Sequence of chain 1.C:
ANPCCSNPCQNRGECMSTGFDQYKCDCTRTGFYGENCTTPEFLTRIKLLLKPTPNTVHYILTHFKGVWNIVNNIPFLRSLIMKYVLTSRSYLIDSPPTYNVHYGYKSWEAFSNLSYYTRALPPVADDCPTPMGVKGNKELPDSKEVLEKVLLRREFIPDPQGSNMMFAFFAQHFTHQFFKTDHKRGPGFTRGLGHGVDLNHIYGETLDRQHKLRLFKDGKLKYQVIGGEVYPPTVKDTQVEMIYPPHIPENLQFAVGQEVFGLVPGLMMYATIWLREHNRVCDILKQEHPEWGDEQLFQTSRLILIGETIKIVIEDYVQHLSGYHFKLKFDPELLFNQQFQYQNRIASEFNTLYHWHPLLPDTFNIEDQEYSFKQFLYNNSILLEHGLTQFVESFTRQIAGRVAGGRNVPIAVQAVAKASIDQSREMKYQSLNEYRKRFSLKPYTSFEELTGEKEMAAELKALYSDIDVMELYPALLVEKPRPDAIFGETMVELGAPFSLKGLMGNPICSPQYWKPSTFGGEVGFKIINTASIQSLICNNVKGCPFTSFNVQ

Binding-site contacts:
Ligand atom C5 contacts residue PHE189 of chain 1.C at 3.9 Å (hydrophobic).
Ligand atom O7 contacts residue ASN113 of chain 1.C at 3.4 Å (h-bond).
Ligand atom O5 contacts residue ASN113 of chain 1.C at 2.4 Å (h-bond).
Ligand atom C3 contacts residue ASN113 of chain 1.C at 3.7 Å.
Ligand atom C1 contacts residue ASN113 of chain 1.C at 1.4 Å.
Ligand atom O5 contacts residue LEU207 of chain 1.D at 3.9 Å.
Ligand atom C7 contacts residue ASN113 of chain 1.C at 3.3 Å.
Ligand atom C8 contacts residue ASN113 of chain 1.C at 4.4 Å.
Ligand atom O3 contacts residue LEU207 of chain 1.D at 4.0 Å.
Ligand atom C4 contacts residue ASN113 of chain 1.C at 4.2 Å.
Ligand atom C1 contacts residue ARG185 of chain 1.C at 3.8 Å.
Ligand atom O5 contacts residue GLU109 of chain 1.C at 3.7 Å.
Ligand atom C2 contacts residue ASN113 of chain 1.C at 2.3 Å.
Ligand atom O6 contacts residue TYR116 of chain 1.C at 3.4 Å (h-bond).
Ligand atom C3 contacts residue LEU207 of chain 1.D at 4.3 Å (hydrophobic).
Ligand atom C5 contacts residue ASN113 of chain 1.C at 3.7 Å.
Ligand atom C1 contacts residue TYR116 of chain 1.C at 3.9 Å (hydrophobic).
Ligand atom C3 contacts residue ARG185 of chain 1.C at 3.9 Å.
Ligand atom O4 contacts residue ARG185 of chain 1.C at 2.8 Å (salt-bridge).
Ligand atom C2 contacts residue ARG185 of chain 1.C at 3.6 Å.
Ligand atom O6 contacts residue LEU207 of chain 1.D at 3.9 Å.
Ligand atom C4 contacts residue ARG185 of chain 1.C at 3.8 Å.
Ligand atom C6 contacts residue PHE189 of chain 1.C at 3.7 Å (hydrophobic).
Ligand atom C2 contacts residue GLU109 of chain 1.C at 4.2 Å.
Ligand atom C1 contacts residue GLU109 of chain 1.C at 3.7 Å.
Ligand atom C5 contacts residue ARG185 of chain 1.C at 4.2 Å.
Ligand atom O5 contacts residue TYR116 of chain 1.C at 3.3 Å.
Ligand atom C6 contacts residue LEU207 of chain 1.D at 4.1 Å (hydrophobic).
Ligand atom O7 contacts residue LEU207 of chain 1.D at 4.0 Å.
Ligand atom C5 contacts residue TYR116 of chain 1.C at 4.2 Å (hydrophobic).
Ligand atom C7 contacts residue ARG185 of chain 1.C at 4.2 Å.
Ligand atom N2 contacts residue ASN113 of chain 1.C at 2.8 Å (h-bond).
Ligand atom C8 contacts residue ARG185 of chain 1.C at 3.9 Å.
Ligand atom C4 contacts residue LEU207 of chain 1.D at 3.9 Å (hydrophobic).
Ligand atom N2 contacts residue ARG185 of chain 1.C at 3.3 Å (salt-bridge).
Ligand atom C8 contacts residue PHE189 of chain 1.C at 4.1 Å (hydrophobic).
Ligand atom C6 contacts residue TYR116 of chain 1.C at 3.4 Å (hydrophobic).
Ligand atom O5 contacts residue PHE189 of chain 1.C at 4.3 Å.
Ligand atom C5 contacts residue LEU207 of chain 1.D at 4.2 Å (hydrophobic).
Ligand atom C2 contacts residue LEU207 of chain 1.D at 4.3 Å (hydrophobic).

A small-molecule ligand and the protein it binds are described below.
Small molecule (SMILES): CC(=O)N[C@H]1[C@H](O[C@H]2[C@H](O)[C@@H](NC(C)=O)CO[C@@H]2CO)O[C@H](CO)[C@@H](O[C@@H]2O[C@H](CO)[C@@H](O)[C@H](O)[C@H]2NC(C)=O)[C@@H]1O

Sequence of chain 1.D:
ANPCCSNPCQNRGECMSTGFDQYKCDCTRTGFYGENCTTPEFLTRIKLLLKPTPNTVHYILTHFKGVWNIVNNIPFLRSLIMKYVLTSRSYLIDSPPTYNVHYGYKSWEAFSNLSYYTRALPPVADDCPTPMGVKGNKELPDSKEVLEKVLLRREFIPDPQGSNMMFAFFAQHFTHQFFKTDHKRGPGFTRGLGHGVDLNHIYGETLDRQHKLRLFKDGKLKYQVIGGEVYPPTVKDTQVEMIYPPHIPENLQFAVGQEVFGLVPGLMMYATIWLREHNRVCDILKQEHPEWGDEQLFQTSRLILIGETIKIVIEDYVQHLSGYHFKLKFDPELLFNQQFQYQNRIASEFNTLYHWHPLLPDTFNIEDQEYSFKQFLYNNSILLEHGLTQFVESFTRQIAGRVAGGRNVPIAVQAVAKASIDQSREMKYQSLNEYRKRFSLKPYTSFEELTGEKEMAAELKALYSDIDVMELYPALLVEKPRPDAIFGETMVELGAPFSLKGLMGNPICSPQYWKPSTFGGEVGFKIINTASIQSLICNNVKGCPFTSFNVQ